This small molecule binds to this protein.
Small molecule (SMILES): CC(=O)N[C@@H]1[C@@H](O)[C@H](O)[C@@H](CO)O[C@H]1O

Binding-site contacts:
Ligand atom C3 contacts residue ASN126 of chain 1.C at 3.8 Å.
Ligand atom C4 contacts residue ASN126 of chain 1.C at 4.2 Å.
Ligand atom C7 contacts residue ASN126 of chain 1.C at 3.7 Å.
Ligand atom O6 contacts residue THR128 of chain 1.C at 3.2 Å (h-bond).
Ligand atom C5 contacts residue THR128 of chain 1.C at 4.0 Å.
Ligand atom N2 contacts residue ASN126 of chain 1.C at 2.9 Å (h-bond).
Ligand atom C1 contacts residue ASN126 of chain 1.C at 1.4 Å.
Ligand atom O5 contacts residue THR128 of chain 1.C at 3.8 Å.
Ligand atom C5 contacts residue ASN126 of chain 1.C at 3.7 Å.
Ligand atom C1 contacts residue THR128 of chain 1.C at 4.3 Å.
Ligand atom C6 contacts residue THR128 of chain 1.C at 3.4 Å.
Ligand atom O5 contacts residue ASN126 of chain 1.C at 2.3 Å (h-bond).
Ligand atom O7 contacts residue ASN126 of chain 1.C at 4.1 Å.
Ligand atom C2 contacts residue ASN126 of chain 1.C at 2.5 Å.

Sequence of chain 1.C:
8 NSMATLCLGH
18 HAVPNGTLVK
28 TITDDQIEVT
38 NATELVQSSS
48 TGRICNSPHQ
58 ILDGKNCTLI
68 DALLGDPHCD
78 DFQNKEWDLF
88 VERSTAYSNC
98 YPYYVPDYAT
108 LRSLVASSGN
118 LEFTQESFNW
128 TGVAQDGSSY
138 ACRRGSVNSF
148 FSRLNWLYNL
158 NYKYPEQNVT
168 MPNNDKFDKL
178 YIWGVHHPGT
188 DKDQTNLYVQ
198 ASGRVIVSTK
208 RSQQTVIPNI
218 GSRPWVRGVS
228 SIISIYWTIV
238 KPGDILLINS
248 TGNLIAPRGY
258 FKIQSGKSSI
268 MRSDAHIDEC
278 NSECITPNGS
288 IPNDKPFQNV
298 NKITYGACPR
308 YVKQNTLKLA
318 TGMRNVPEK